Binding-site contacts:
Ligand atom C4 contacts residue NAP1 of chain 1.I at 3.7 Å.
Ligand atom N3 contacts residue NAP1 of chain 1.I at 2.8 Å (h-bond).
Ligand atom N9 contacts residue TYR194 of chain 1.C at 2.6 Å (h-bond).
Ligand atom C2 contacts residue PHE117 of chain 1.C at 3.4 Å (hydrophobic).
Ligand atom N1 contacts residue PHE117 of chain 1.C at 3.7 Å.
Ligand atom S6 contacts residue NAP1 of chain 1.I at 3.8 Å.
Ligand atom N3 contacts residue PHE117 of chain 1.C at 3.6 Å.
Ligand atom N2 contacts residue PHE117 of chain 1.C at 3.6 Å.
Ligand atom N2 contacts residue NAP1 of chain 1.I at 3.0 Å (h-bond).
Ligand atom N3 contacts residue TYR194 of chain 1.C at 3.2 Å (h-bond).
Ligand atom S6 contacts residue PHE117 of chain 1.C at 4.1 Å.
Ligand atom C8 contacts residue PHE117 of chain 1.C at 3.6 Å (hydrophobic).
Ligand atom N2 contacts residue SER115 of chain 1.C at 2.8 Å (h-bond).
Ligand atom C4 contacts residue TYR194 of chain 1.C at 3.2 Å (hydrophobic).
Ligand atom N9 contacts residue ASP181 of chain 1.C at 3.5 Å (salt-bridge).
Ligand atom S6 contacts residue ARG34 of chain 1.C at 3.5 Å (salt-bridge).
Ligand atom N7 contacts residue PHE117 of chain 1.C at 3.7 Å.
Ligand atom S6 contacts residue LEU228 of chain 1.C at 4.1 Å.
Ligand atom C8 contacts residue NAP1 of chain 1.I at 3.4 Å.
Ligand atom N2 contacts residue ALA116 of chain 1.C at 4.5 Å.
Ligand atom C2 contacts residue NAP1 of chain 1.I at 3.4 Å.
Ligand atom N9 contacts residue NAP1 of chain 1.I at 3.5 Å.
Ligand atom N9 contacts residue PHE117 of chain 1.C at 3.6 Å.
Ligand atom C8 contacts residue ASP181 of chain 1.C at 3.9 Å.
Ligand atom C6 contacts residue PHE117 of chain 1.C at 3.7 Å (hydrophobic).
Ligand atom C8 contacts residue TYR194 of chain 1.C at 3.8 Å (hydrophobic).
Ligand atom N3 contacts residue SER115 of chain 1.C at 3.9 Å.
Ligand atom S6 contacts residue PRO230 of chain 1.C at 3.7 Å.
Ligand atom C5 contacts residue NAP1 of chain 1.I at 3.8 Å.
Ligand atom N1 contacts residue NAP1 of chain 1.I at 2.9 Å (h-bond).
Ligand atom C6 contacts residue NAP1 of chain 1.I at 3.7 Å.
Ligand atom N7 contacts residue NAP1 of chain 1.I at 3.7 Å.
Ligand atom C2 contacts residue SER115 of chain 1.C at 3.8 Å.
Ligand atom C5 contacts residue PHE117 of chain 1.C at 3.8 Å (hydrophobic).
Ligand atom C4 contacts residue PHE117 of chain 1.C at 3.4 Å (hydrophobic).

Sequence of chain 1.C:
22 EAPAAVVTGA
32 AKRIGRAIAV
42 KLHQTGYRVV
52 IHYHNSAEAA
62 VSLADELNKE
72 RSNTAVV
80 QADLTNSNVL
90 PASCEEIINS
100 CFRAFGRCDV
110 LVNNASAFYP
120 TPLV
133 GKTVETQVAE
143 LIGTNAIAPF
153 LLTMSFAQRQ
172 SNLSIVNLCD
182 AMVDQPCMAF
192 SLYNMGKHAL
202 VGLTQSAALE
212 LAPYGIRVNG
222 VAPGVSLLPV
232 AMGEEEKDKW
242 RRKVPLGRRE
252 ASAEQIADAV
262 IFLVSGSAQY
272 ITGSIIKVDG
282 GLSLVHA

The small molecule below binds the protein below.
Small molecule (SMILES): Nc1nc2[nH]cnc2c(=S)[nH]1